Binding-site contacts:
Ligand atom N2 contacts residue ASN12 of chain 29.M at 3.8 Å.
Ligand atom C2 contacts residue ASN12 of chain 29.M at 3.3 Å.
Ligand atom C1 contacts residue ASN12 of chain 29.M at 2.2 Å.
Ligand atom O7 contacts residue ASN12 of chain 29.M at 3.6 Å.
Ligand atom C5 contacts residue ASN12 of chain 29.M at 4.2 Å.
Ligand atom C7 contacts residue ASN12 of chain 29.M at 3.9 Å.
Ligand atom O5 contacts residue ASN12 of chain 29.M at 2.8 Å (h-bond).

Sequence of chain 29.M:
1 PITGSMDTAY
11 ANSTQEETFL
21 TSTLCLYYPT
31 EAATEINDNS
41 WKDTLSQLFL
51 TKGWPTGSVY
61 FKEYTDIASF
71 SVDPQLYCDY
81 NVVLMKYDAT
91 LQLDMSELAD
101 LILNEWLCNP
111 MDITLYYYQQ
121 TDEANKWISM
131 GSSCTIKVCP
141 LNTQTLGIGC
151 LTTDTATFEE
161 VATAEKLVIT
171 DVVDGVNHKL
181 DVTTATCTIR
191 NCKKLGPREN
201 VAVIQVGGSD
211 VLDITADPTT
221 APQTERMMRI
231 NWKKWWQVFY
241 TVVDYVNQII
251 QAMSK

This protein binds this small molecule.
Small molecule (SMILES): CC(=O)N[C@H]1[C@H](O[C@H]2[C@H](O)[C@@H](NC(C)=O)CO[C@@H]2CO)O[C@H](CO)[C@@H](O)[C@@H]1O